Binding-site contacts:
Ligand atom C9 contacts residue THR202 of chain 1.D at 3.8 Å.
Ligand atom O2P contacts residue SER204 of chain 1.D at 3.3 Å.
Ligand atom C3 contacts residue ASN79 of chain 1.D at 3.8 Å.
Ligand atom C2A contacts residue GLY325 of chain 1.D at 3.6 Å.
Ligand atom C5 contacts residue ASN50 of chain 1.D at 3.4 Å.
Ligand atom O7 contacts residue SER78 of chain 1.D at 3.4 Å.
Ligand atom O3P contacts residue LYS54 of chain 1.D at 3.6 Å.
Ligand atom C2 contacts residue TYR295 of chain 1.D at 3.6 Å (hydrophobic).
Ligand atom O2P contacts residue LYS54 of chain 1.D at 2.5 Å (salt-bridge).
Ligand atom C4 contacts residue ASN50 of chain 1.D at 3.5 Å.
Ligand atom O1P contacts residue THR205 of chain 1.D at 3.6 Å.
Ligand atom O1P contacts residue VAL201 of chain 1.D at 3.5 Å (h-bond).
Ligand atom O8 contacts residue GLN80 of chain 1.D at 3.5 Å.
Ligand atom O4P contacts residue THR205 of chain 1.D at 3.0 Å (h-bond).
Ligand atom N1 contacts residue TYR295 of chain 1.D at 3.5 Å.
Ligand atom O8 contacts residue SER78 of chain 1.D at 3.2 Å (h-bond).
Ligand atom C2A contacts residue ASN79 of chain 1.D at 3.3 Å.
Ligand atom C10 contacts residue THR202 of chain 1.D at 3.2 Å.
Ligand atom O7 contacts residue GLN80 of chain 1.D at 2.6 Å (h-bond).
Ligand atom C9 contacts residue GLY164 of chain 1.D at 2.5 Å.
Ligand atom O4P contacts residue ASN50 of chain 1.D at 3.3 Å (h-bond).
Ligand atom N1 contacts residue LEU323 of chain 1.D at 3.4 Å.
Ligand atom O1P contacts residue GLY203 of chain 1.D at 3.4 Å (h-bond).
Ligand atom P contacts residue THR202 of chain 1.D at 3.6 Å.
Ligand atom O3 contacts residue ASN79 of chain 1.D at 2.9 Å (h-bond).
Ligand atom O7 contacts residue ASN79 of chain 1.D at 3.1 Å (h-bond).
Ligand atom C6 contacts residue LEU323 of chain 1.D at 3.3 Å (hydrophobic).
Ligand atom O2P contacts residue THR205 of chain 1.D at 2.2 Å (h-bond).
Ligand atom O3P contacts residue THR202 of chain 1.D at 2.3 Å (h-bond).
Ligand atom C5 contacts residue TYR295 of chain 1.D at 3.8 Å (hydrophobic).
Ligand atom C7 contacts residue GLN80 of chain 1.D at 3.1 Å.
Ligand atom C9 contacts residue ALA163 of chain 1.D at 3.7 Å (hydrophobic).
Ligand atom O3P contacts residue GLY203 of chain 1.D at 3.4 Å (h-bond).
Ligand atom C6 contacts residue TYR295 of chain 1.D at 3.6 Å (hydrophobic).
Ligand atom C2A contacts residue GLY324 of chain 1.D at 2.7 Å.
Ligand atom P contacts residue THR205 of chain 1.D at 3.1 Å.
Ligand atom C9 contacts residue GLN80 of chain 1.D at 3.4 Å.
Ligand atom N1 contacts residue GLU296 of chain 1.D at 3.1 Å (salt-bridge).
Ligand atom P contacts residue LYS54 of chain 1.D at 3.6 Å.
Ligand atom C3 contacts residue ASN50 of chain 1.D at 3.7 Å.

This protein binds this small molecule.
Small molecule (SMILES): Cc1ncc(COP(=O)(O)O)c(CNC2(C(=O)O)CC2)c1O

Sequence of chain 1.D:
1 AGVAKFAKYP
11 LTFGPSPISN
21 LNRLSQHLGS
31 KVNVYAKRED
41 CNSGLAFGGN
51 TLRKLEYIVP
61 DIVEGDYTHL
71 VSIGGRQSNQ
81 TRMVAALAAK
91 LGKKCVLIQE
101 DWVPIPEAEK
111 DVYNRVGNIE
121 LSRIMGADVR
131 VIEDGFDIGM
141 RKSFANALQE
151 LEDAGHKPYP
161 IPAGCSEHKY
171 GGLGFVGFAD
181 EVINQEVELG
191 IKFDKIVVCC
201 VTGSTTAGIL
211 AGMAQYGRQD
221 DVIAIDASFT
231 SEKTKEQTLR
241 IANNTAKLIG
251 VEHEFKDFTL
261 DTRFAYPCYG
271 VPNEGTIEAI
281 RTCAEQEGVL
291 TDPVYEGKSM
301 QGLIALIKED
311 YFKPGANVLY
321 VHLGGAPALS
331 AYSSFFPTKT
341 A